Binding-site contacts:
Ligand atom O5 contacts residue ASN152 of chain 1.E at 2.3 Å (h-bond).
Ligand atom C2 contacts residue ASN152 of chain 1.E at 2.4 Å.
Ligand atom C3 contacts residue ASN152 of chain 1.E at 3.8 Å.
Ligand atom C4 contacts residue ASN152 of chain 1.E at 4.2 Å.
Ligand atom C1 contacts residue ASN152 of chain 1.E at 1.4 Å.
Ligand atom C8 contacts residue ASN152 of chain 1.E at 4.2 Å.
Ligand atom C5 contacts residue ASN152 of chain 1.E at 3.6 Å.
Ligand atom C7 contacts residue ASN152 of chain 1.E at 3.5 Å.
Ligand atom N2 contacts residue ASN152 of chain 1.E at 2.9 Å (h-bond).
Ligand atom O7 contacts residue ASN152 of chain 1.E at 3.4 Å (h-bond).

The small molecule below binds the protein below.
Small molecule (SMILES): CC(=O)N[C@@H]1[C@@H](O)[C@H](O)[C@@H](CO)O[C@H]1O

Sequence of chain 1.E:
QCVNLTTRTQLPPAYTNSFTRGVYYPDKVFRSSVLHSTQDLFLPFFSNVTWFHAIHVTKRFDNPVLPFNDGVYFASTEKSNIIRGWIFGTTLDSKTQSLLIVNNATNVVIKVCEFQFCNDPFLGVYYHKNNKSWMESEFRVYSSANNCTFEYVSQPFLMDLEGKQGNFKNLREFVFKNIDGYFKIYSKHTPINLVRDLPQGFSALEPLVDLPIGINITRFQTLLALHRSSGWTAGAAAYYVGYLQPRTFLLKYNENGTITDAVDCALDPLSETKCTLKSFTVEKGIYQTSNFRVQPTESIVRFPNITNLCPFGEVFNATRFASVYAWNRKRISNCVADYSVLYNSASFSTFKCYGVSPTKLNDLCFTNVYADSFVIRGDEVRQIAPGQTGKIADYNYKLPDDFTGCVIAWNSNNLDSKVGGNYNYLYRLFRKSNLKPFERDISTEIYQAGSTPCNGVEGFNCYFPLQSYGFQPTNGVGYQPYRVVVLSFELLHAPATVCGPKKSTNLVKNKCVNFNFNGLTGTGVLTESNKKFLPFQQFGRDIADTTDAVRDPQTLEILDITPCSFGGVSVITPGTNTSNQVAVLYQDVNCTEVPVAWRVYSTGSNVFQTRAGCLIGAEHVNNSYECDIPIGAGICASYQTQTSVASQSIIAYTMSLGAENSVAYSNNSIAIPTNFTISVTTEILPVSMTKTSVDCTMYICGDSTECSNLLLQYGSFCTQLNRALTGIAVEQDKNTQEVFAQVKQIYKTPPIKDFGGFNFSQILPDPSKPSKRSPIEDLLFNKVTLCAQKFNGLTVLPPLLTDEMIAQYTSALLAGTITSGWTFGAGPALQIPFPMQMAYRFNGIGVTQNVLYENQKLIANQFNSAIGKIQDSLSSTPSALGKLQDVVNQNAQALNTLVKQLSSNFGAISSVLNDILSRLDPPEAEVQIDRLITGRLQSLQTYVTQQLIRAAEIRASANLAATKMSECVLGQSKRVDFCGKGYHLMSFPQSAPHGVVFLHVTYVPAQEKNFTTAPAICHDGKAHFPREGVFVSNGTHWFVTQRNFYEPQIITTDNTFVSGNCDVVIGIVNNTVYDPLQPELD